Binding-site contacts:
Ligand atom C3 contacts residue TYR125 of chain 1.A at 3.7 Å (hydrophobic).
Ligand atom C6 contacts residue GLY214 of chain 1.A at 3.9 Å.
Ligand atom O4 contacts residue GLY213 of chain 1.A at 2.7 Å (h-bond).
Ligand atom O3 contacts residue GLY103 of chain 1.A at 3.8 Å.
Ligand atom C1 contacts residue SER211 of chain 1.A at 3.5 Å.
Ligand atom O6 contacts residue TYR125 of chain 1.A at 3.8 Å.
Ligand atom C2 contacts residue SER211 of chain 1.A at 3.6 Å.
Ligand atom C3 contacts residue ASP83 of chain 1.A at 3.5 Å.
Ligand atom C6 contacts residue SER211 of chain 1.A at 4.2 Å.
Ligand atom O4 contacts residue ALA82 of chain 1.A at 3.4 Å.
Ligand atom C6 contacts residue ASP80 of chain 1.A at 3.5 Å.
Ligand atom C4 contacts residue SER211 of chain 1.A at 3.8 Å.
Ligand atom O3 contacts residue ASN127 of chain 1.A at 2.8 Å (h-bond).
Ligand atom C4 contacts residue TYR125 of chain 1.A at 3.7 Å (hydrophobic).
Ligand atom C4 contacts residue SER211 of chain 1.A at 3.9 Å.
Ligand atom C6 contacts residue TYR125 of chain 1.A at 3.4 Å (hydrophobic).
Ligand atom O3 contacts residue TYR125 of chain 1.A at 4.0 Å.
Ligand atom O4 contacts residue GLY214 of chain 1.A at 4.0 Å.
Ligand atom C3 contacts residue SER211 of chain 1.A at 4.1 Å.
Ligand atom C5 contacts residue SER211 of chain 1.A at 3.8 Å.
Ligand atom O4 contacts residue LEU212 of chain 1.A at 3.3 Å (h-bond).
Ligand atom C3 contacts residue ASN127 of chain 1.A at 3.5 Å.
Ligand atom O4 contacts residue SER211 of chain 1.A at 3.1 Å (h-bond).
Ligand atom O2 contacts residue ASN127 of chain 1.A at 4.0 Å.
Ligand atom C6 contacts residue GLY213 of chain 1.A at 4.0 Å.
Ligand atom O3 contacts residue SER211 of chain 1.A at 3.2 Å (h-bond).
Ligand atom O7 contacts residue ASN41 of chain 1.A at 4.0 Å.
Ligand atom O7 contacts residue SER211 of chain 1.A at 4.3 Å.
Ligand atom O4 contacts residue ASP83 of chain 1.A at 2.7 Å (salt-bridge).
Ligand atom O5 contacts residue SER211 of chain 1.A at 3.0 Å (h-bond).
Ligand atom C4 contacts residue ASP83 of chain 1.A at 3.2 Å.
Ligand atom C4 contacts residue ALA82 of chain 1.A at 3.9 Å (hydrophobic).
Ligand atom O6 contacts residue ASP80 of chain 1.A at 2.9 Å (salt-bridge).
Ligand atom C5 contacts residue TYR125 of chain 1.A at 3.6 Å (hydrophobic).
Ligand atom O4 contacts residue GLY214 of chain 1.A at 3.9 Å.
Ligand atom C4 contacts residue GLY213 of chain 1.A at 4.0 Å.
Ligand atom O4 contacts residue SER211 of chain 1.A at 2.9 Å (h-bond).
Ligand atom O3 contacts residue GLY104 of chain 1.A at 3.2 Å (h-bond).
Ligand atom O3 contacts residue ASP83 of chain 1.A at 2.8 Å (salt-bridge).
Ligand atom O6 contacts residue LEU212 of chain 1.A at 4.2 Å.

Sequence of chain 1.A:
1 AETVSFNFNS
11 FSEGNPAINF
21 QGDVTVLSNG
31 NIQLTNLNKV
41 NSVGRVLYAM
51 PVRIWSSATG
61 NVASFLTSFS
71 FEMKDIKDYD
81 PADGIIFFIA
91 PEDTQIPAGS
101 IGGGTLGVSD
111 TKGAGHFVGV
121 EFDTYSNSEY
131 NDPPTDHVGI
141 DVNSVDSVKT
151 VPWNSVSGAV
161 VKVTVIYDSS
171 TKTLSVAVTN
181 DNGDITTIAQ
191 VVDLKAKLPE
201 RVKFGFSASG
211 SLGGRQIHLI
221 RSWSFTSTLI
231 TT

The small molecule below binds the protein below.
Small molecule (SMILES): CC(=O)N[C@@H]1[C@@H](O[C@@H]2O[C@H](CO)[C@H](O)[C@H](O)[C@H]2O)[C@@H](O)[C@@H](CO)O[C@H]1O